Sequence of chain 2.A:
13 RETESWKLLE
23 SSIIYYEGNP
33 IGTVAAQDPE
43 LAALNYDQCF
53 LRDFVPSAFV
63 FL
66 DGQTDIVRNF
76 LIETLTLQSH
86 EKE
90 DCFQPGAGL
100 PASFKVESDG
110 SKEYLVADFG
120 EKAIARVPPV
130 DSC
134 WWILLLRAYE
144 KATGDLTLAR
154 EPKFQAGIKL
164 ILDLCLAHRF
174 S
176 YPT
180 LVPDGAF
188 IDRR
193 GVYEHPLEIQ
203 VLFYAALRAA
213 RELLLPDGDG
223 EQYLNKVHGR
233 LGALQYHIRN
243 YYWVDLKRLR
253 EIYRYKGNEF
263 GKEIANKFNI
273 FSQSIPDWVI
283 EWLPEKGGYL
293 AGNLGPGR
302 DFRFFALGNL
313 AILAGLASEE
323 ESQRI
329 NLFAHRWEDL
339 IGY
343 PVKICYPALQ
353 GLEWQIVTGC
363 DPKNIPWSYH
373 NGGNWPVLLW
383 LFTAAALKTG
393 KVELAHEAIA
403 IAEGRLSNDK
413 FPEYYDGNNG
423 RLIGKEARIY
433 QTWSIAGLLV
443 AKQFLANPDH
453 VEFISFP

Binding-site contacts:
Ligand atom O6 contacts residue ILE123 of chain 2.A at 3.0 Å (h-bond).
Ligand atom C3 contacts residue ASP189 of chain 2.A at 3.5 Å.
Ligand atom O3 contacts residue MSE187 of chain 2.A at 3.0 Å (h-bond).
Ligand atom C6 contacts residue PHE52 of chain 2.A at 3.5 Å (hydrophobic).
Ligand atom O4 contacts residue ARG54 of chain 2.A at 3.0 Å (salt-bridge).
Ligand atom C5 contacts residue ASP189 of chain 2.A at 3.3 Å.
Ligand atom O6 contacts residue GLN433 of chain 2.A at 2.9 Å (h-bond).
Ligand atom C2 contacts residue TYR371 of chain 2.A at 3.5 Å (hydrophobic).
Ligand atom O3 contacts residue TYR371 of chain 2.A at 2.9 Å (h-bond).
Ligand atom C1 contacts residue ASN47 of chain 2.A at 3.5 Å.
Ligand atom O2 contacts residue HIS372 of chain 2.A at 2.8 Å (h-bond).
Ligand atom C2 contacts residue ASP189 of chain 2.A at 3.3 Å.
Ligand atom C1 contacts residue TYR48 of chain 2.A at 3.2 Å (hydrophobic).
Ligand atom O5 contacts residue TYR48 of chain 2.A at 3.3 Å (h-bond).
Ligand atom O2 contacts residue MSE187 of chain 2.A at 3.4 Å (h-bond).
Ligand atom O6 contacts residue ASP55 of chain 2.A at 2.5 Å (salt-bridge).
Ligand atom C1 contacts residue TYR371 of chain 2.A at 3.0 Å (hydrophobic).
Ligand atom O4 contacts residue ILE123 of chain 2.A at 3.7 Å.
Ligand atom O2 contacts residue ASP189 of chain 2.A at 2.7 Å (salt-bridge).
Ligand atom C3 contacts residue TYR371 of chain 2.A at 3.7 Å (hydrophobic).
Ligand atom C4 contacts residue ASP55 of chain 2.A at 3.5 Å.
Ligand atom O3 contacts residue ASP189 of chain 2.A at 2.8 Å (salt-bridge).
Ligand atom O2 contacts residue ASP189 of chain 2.A at 2.7 Å (salt-bridge).
Ligand atom C3 contacts residue ARG54 of chain 2.A at 3.6 Å.
Ligand atom O3 contacts residue ARG190 of chain 2.A at 3.5 Å.
Ligand atom O6 contacts residue ALA122 of chain 2.A at 3.5 Å.
Ligand atom C6 contacts residue ASP55 of chain 2.A at 3.2 Å.
Ligand atom C4 contacts residue ASP189 of chain 2.A at 3.1 Å.
Ligand atom C5 contacts residue ASN47 of chain 2.A at 3.5 Å.
Ligand atom O2 contacts residue TYR371 of chain 2.A at 3.5 Å (h-bond).
Ligand atom C6 contacts residue ASP189 of chain 2.A at 3.1 Å.
Ligand atom O4 contacts residue ASP55 of chain 2.A at 2.6 Å (salt-bridge).
Ligand atom O5 contacts residue ASN47 of chain 2.A at 3.0 Å (h-bond).
Ligand atom O1 contacts residue TYR48 of chain 2.A at 3.3 Å.
Ligand atom O5 contacts residue ASP189 of chain 2.A at 3.2 Å (salt-bridge).
Ligand atom O1 contacts residue ASN47 of chain 2.A at 2.3 Å (h-bond).
Ligand atom O3 contacts residue ARG54 of chain 2.A at 3.7 Å.
Ligand atom C1 contacts residue TYR48 of chain 2.A at 3.7 Å (hydrophobic).
Ligand atom O4 contacts residue ARG190 of chain 2.A at 2.9 Å (salt-bridge).
Ligand atom O4 contacts residue PHE52 of chain 2.A at 3.5 Å.

A small-molecule ligand and the protein it binds are described below.
Small molecule (SMILES): OC[C@H]1O[C@@](CO)(O[C@H]2O[C@H](CO)[C@@H](O)[C@H](O)[C@H]2O)[C@@H](O)[C@@H]1O